Binding-site contacts:
Ligand atom C6 contacts residue ASN657 of chain 1.B at 4.1 Å.
Ligand atom C4 contacts residue ASN657 of chain 1.B at 4.3 Å.
Ligand atom C2 contacts residue ASN657 of chain 1.B at 2.6 Å.
Ligand atom C8 contacts residue VAL656 of chain 1.B at 4.5 Å (hydrophobic).
Ligand atom N2 contacts residue HIS655 of chain 1.B at 4.0 Å.
Ligand atom O5 contacts residue ASN657 of chain 1.B at 2.4 Å (h-bond).
Ligand atom C3 contacts residue ASN657 of chain 1.B at 3.9 Å.
Ligand atom C5 contacts residue ASN657 of chain 1.B at 3.7 Å.
Ligand atom C7 contacts residue HIS655 of chain 1.B at 3.8 Å.
Ligand atom N2 contacts residue ASN657 of chain 1.B at 3.1 Å (h-bond).
Ligand atom C7 contacts residue ASN657 of chain 1.B at 4.3 Å.
Ligand atom C1 contacts residue ASN657 of chain 1.B at 1.5 Å.
Ligand atom C8 contacts residue HIS655 of chain 1.B at 2.9 Å.

This small molecule binds to this protein.
Small molecule (SMILES): CC(=O)N[C@@H]1[C@@H](O)[C@H](O)[C@@H](CO)O[C@H]1O

Sequence of chain 1.B:
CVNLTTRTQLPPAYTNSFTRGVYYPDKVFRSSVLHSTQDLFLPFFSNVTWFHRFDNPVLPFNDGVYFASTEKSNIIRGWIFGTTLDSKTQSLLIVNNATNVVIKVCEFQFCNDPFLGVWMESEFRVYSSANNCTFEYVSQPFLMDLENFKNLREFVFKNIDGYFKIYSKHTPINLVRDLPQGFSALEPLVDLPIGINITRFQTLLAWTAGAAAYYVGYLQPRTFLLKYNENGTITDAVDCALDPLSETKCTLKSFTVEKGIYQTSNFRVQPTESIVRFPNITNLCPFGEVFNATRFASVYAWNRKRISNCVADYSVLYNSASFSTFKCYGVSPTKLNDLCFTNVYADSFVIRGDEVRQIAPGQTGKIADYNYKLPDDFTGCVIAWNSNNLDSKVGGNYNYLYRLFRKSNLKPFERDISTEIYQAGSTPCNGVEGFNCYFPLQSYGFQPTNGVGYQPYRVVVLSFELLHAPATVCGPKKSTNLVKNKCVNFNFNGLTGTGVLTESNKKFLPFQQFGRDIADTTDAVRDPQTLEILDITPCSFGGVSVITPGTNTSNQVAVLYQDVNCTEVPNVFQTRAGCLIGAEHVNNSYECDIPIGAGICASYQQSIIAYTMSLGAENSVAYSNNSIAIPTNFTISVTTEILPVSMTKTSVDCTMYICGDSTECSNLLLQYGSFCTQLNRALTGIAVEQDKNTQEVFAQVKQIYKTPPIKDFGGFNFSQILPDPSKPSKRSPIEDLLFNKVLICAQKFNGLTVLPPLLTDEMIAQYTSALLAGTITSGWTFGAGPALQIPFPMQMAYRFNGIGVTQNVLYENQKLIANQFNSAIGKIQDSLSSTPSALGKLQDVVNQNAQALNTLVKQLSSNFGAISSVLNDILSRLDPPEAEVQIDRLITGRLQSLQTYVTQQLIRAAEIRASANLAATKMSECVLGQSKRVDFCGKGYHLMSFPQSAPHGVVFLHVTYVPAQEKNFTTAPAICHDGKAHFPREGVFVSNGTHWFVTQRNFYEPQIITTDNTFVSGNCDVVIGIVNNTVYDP